This small molecule binds to this protein.
Small molecule (SMILES): Nc1ncnc2c1ncn2[C@H]1C[C@H](O)[C@@H](COP(=O)(O)O)O1

Sequence of chain 1.BA:
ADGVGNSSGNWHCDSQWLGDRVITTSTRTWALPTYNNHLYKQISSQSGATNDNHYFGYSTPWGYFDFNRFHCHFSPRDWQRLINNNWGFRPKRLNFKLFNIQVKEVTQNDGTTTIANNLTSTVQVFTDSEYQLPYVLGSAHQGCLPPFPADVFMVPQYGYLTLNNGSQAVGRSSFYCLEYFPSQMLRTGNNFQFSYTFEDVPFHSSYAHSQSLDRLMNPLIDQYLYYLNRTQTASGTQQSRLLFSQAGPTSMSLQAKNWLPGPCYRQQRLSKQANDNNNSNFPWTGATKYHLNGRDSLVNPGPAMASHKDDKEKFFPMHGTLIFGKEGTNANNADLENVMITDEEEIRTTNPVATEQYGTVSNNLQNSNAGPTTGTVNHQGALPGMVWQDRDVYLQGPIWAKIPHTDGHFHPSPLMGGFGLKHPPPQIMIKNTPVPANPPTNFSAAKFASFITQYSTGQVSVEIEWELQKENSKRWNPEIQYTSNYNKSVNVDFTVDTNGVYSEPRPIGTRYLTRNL

Sequence of chain 1.C:
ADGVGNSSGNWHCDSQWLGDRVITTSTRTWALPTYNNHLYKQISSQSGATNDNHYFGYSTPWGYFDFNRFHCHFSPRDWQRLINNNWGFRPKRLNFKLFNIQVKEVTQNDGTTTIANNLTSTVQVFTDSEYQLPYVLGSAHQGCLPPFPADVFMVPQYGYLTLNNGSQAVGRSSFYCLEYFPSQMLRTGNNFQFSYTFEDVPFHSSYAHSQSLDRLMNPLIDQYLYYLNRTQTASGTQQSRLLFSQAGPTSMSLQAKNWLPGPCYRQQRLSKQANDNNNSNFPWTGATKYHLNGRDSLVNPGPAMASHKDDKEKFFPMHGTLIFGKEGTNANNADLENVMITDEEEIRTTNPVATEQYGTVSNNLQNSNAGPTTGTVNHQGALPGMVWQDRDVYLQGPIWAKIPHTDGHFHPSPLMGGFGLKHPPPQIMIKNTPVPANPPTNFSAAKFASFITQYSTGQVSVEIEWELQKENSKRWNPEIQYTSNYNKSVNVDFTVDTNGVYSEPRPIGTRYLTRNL

Binding-site contacts:
Ligand atom C6 contacts residue PRO412 of chain 1.C at 3.6 Å (hydrophobic).
Ligand atom O3' contacts residue HIS409 of chain 1.BA at 4.4 Å.
Ligand atom C8 contacts residue PRO202 of chain 1.C at 4.4 Å (hydrophobic).
Ligand atom C4 contacts residue PRO202 of chain 1.C at 4.0 Å (hydrophobic).
Ligand atom C8 contacts residue HIS411 of chain 1.C at 3.4 Å.
Ligand atom C5 contacts residue PRO202 of chain 1.C at 3.9 Å (hydrophobic).
Ligand atom N9 contacts residue PRO202 of chain 1.C at 4.3 Å.
Ligand atom N1 contacts residue PRO202 of chain 1.C at 4.0 Å.
Ligand atom N6 contacts residue SER413 of chain 1.C at 3.6 Å.
Ligand atom P contacts residue PRO202 of chain 1.C at 4.4 Å.
Ligand atom C6 contacts residue SER413 of chain 1.C at 4.4 Å.
Ligand atom C6 contacts residue PRO202 of chain 1.C at 4.0 Å (hydrophobic).
Ligand atom C6 contacts residue GLY420 of chain 1.C at 4.3 Å.
Ligand atom O3P contacts residue PRO202 of chain 1.C at 4.1 Å.
Ligand atom C6 contacts residue VAL201 of chain 1.C at 4.5 Å (hydrophobic).
Ligand atom N1 contacts residue VAL201 of chain 1.C at 4.0 Å.
Ligand atom N9 contacts residue PRO412 of chain 1.C at 4.4 Å.
Ligand atom N6 contacts residue VAL201 of chain 1.C at 4.5 Å.
Ligand atom O1P contacts residue PRO202 of chain 1.C at 4.1 Å.
Ligand atom N7 contacts residue HIS411 of chain 1.C at 3.7 Å.
Ligand atom O4' contacts residue PRO202 of chain 1.C at 4.4 Å.
Ligand atom C2' contacts residue HIS411 of chain 1.C at 4.3 Å.
Ligand atom N1 contacts residue PRO412 of chain 1.C at 3.7 Å.
Ligand atom N6 contacts residue GLY420 of chain 1.C at 3.6 Å.
Ligand atom C2 contacts residue PRO202 of chain 1.C at 4.0 Å (hydrophobic).
Ligand atom C2 contacts residue PRO412 of chain 1.C at 4.2 Å (hydrophobic).
Ligand atom C5' contacts residue PRO202 of chain 1.C at 4.2 Å (hydrophobic).
Ligand atom N7 contacts residue PRO202 of chain 1.C at 4.2 Å.
Ligand atom C4 contacts residue PRO412 of chain 1.C at 4.1 Å (hydrophobic).
Ligand atom N1 contacts residue GLY420 of chain 1.C at 3.2 Å (h-bond).
Ligand atom O5' contacts residue PRO202 of chain 1.C at 4.1 Å.
Ligand atom N9 contacts residue HIS411 of chain 1.C at 4.5 Å.
Ligand atom N3 contacts residue PRO412 of chain 1.C at 4.0 Å.
Ligand atom N6 contacts residue PRO412 of chain 1.C at 3.6 Å.
Ligand atom C5 contacts residue PRO412 of chain 1.C at 4.1 Å (hydrophobic).
Ligand atom C2 contacts residue GLY420 of chain 1.C at 3.8 Å.
Ligand atom N3 contacts residue PRO202 of chain 1.C at 4.2 Å.
Ligand atom N7 contacts residue SER413 of chain 1.C at 4.3 Å.